This small molecule binds to this protein.
Small molecule (SMILES): Cc1ccc(S(=O)(=O)N[C@@H](CCCCN)C(=O)CCl)cc1

Sequence of chain 1.A:
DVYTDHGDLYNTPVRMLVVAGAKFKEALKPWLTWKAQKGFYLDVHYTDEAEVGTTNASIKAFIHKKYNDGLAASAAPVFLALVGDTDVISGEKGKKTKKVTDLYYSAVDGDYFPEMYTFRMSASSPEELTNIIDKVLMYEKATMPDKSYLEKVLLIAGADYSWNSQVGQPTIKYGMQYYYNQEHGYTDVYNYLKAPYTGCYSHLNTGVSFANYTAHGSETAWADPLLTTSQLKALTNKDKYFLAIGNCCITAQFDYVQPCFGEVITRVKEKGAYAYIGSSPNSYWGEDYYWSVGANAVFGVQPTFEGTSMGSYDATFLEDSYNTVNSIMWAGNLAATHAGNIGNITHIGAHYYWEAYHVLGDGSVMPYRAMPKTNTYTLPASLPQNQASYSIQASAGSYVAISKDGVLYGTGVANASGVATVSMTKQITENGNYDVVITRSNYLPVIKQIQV

Binding-site contacts:
Ligand atom O contacts residue CYS248 of chain 1.A at 3.9 Å.
Ligand atom O1S contacts residue TRP285 of chain 1.A at 3.6 Å.
Ligand atom CB contacts residue ALA215 of chain 1.A at 3.5 Å (hydrophobic).
Ligand atom CG contacts residue SER283 of chain 1.A at 3.9 Å.
Ligand atom C6 contacts residue TYR284 of chain 1.A at 3.5 Å (hydrophobic).
Ligand atom CA contacts residue SER283 of chain 1.A at 3.8 Å.
Ligand atom C5 contacts residue TYR284 of chain 1.A at 3.9 Å (hydrophobic).
Ligand atom CE contacts residue THR214 of chain 1.A at 3.8 Å.
Ligand atom CD contacts residue ASP288 of chain 1.A at 3.5 Å.
Ligand atom O contacts residue CYS249 of chain 1.A at 2.8 Å (h-bond).
Ligand atom O2S contacts residue HIS216 of chain 1.A at 3.4 Å.
Ligand atom CE contacts residue ASN247 of chain 1.A at 3.3 Å.
Ligand atom CE contacts residue ASP288 of chain 1.A at 3.6 Å.
Ligand atom CD contacts residue TRP285 of chain 1.A at 3.8 Å (hydrophobic).
Ligand atom CB contacts residue SER283 of chain 1.A at 3.6 Å.
Ligand atom CM contacts residue CYS249 of chain 1.A at 1.7 Å (hydrophobic).
Ligand atom C5 contacts residue ASN282 of chain 1.A at 3.5 Å.
Ligand atom N contacts residue SER283 of chain 1.A at 3.0 Å (h-bond).
Ligand atom CG contacts residue ALA215 of chain 1.A at 4.0 Å (hydrophobic).
Ligand atom NZ contacts residue ASP288 of chain 1.A at 2.8 Å (salt-bridge).
Ligand atom O contacts residue HIS216 of chain 1.A at 3.3 Å.
Ligand atom C contacts residue GLY217 of chain 1.A at 3.9 Å.
Ligand atom CG contacts residue TRP285 of chain 1.A at 3.6 Å (hydrophobic).
Ligand atom CA contacts residue CYS249 of chain 1.A at 3.1 Å (hydrophobic).
Ligand atom N contacts residue CYS249 of chain 1.A at 3.0 Å (h-bond).
Ligand atom CE contacts residue ALA215 of chain 1.A at 3.4 Å (hydrophobic).
Ligand atom NZ contacts residue ASN247 of chain 1.A at 2.9 Å (h-bond).
Ligand atom S contacts residue SER283 of chain 1.A at 3.9 Å.
Ligand atom NZ contacts residue THR214 of chain 1.A at 2.9 Å (h-bond).
Ligand atom O1S contacts residue TYR284 of chain 1.A at 4.0 Å.
Ligand atom C contacts residue CYS249 of chain 1.A at 2.2 Å (hydrophobic).
Ligand atom O1S contacts residue SER283 of chain 1.A at 3.7 Å.
Ligand atom CE contacts residue TRP285 of chain 1.A at 3.8 Å (hydrophobic).
Ligand atom CA contacts residue HIS216 of chain 1.A at 4.0 Å.
Ligand atom CB contacts residue CYS249 of chain 1.A at 3.7 Å (hydrophobic).
Ligand atom O contacts residue GLY217 of chain 1.A at 2.8 Å (h-bond).
Ligand atom CD contacts residue SER283 of chain 1.A at 3.6 Å.
Ligand atom CD contacts residue TYR284 of chain 1.A at 3.7 Å (hydrophobic).
Ligand atom O2S contacts residue TRP285 of chain 1.A at 3.7 Å.
Ligand atom O contacts residue ALA215 of chain 1.A at 3.8 Å.